Binding-site contacts:
Ligand atom C08 contacts residue CYS44 of chain 1.A at 4.4 Å (hydrophobic).
Ligand atom C02 contacts residue GLY143 of chain 1.A at 3.8 Å.
Ligand atom C03 contacts residue HIS41 of chain 1.A at 3.3 Å.
Ligand atom O17 contacts residue ASN142 of chain 1.A at 4.4 Å.
Ligand atom C06 contacts residue THR25 of chain 1.A at 4.3 Å.
Ligand atom C13 contacts residue GLY143 of chain 1.A at 3.6 Å.
Ligand atom C09 contacts residue THR25 of chain 1.A at 4.0 Å.
Ligand atom C07 contacts residue HIS41 of chain 1.A at 3.4 Å.
Ligand atom C18 contacts residue ASN142 of chain 1.A at 3.9 Å.
Ligand atom C09 contacts residue CYS44 of chain 1.A at 4.0 Å (hydrophobic).
Ligand atom O01 contacts residue SER144 of chain 1.A at 3.5 Å (h-bond).
Ligand atom C07 contacts residue LEU27 of chain 1.A at 3.9 Å (hydrophobic).
Ligand atom O01 contacts residue CYS145 of chain 1.A at 2.9 Å (h-bond).
Ligand atom O16 contacts residue THR26 of chain 1.A at 3.6 Å (h-bond).
Ligand atom O01 contacts residue GLY143 of chain 1.A at 2.8 Å (h-bond).
Ligand atom C14 contacts residue LEU27 of chain 1.A at 4.1 Å (hydrophobic).
Ligand atom C10 contacts residue MET49 of chain 1.A at 4.2 Å (hydrophobic).
Ligand atom C14 contacts residue GLY143 of chain 1.A at 3.9 Å.
Ligand atom C02 contacts residue CYS145 of chain 1.A at 2.8 Å (hydrophobic).
Ligand atom O16 contacts residue THR24 of chain 1.A at 4.2 Å.
Ligand atom C08 contacts residue THR25 of chain 1.A at 3.4 Å.
Ligand atom C13 contacts residue THR25 of chain 1.A at 4.4 Å.
Ligand atom C13 contacts residue THR26 of chain 1.A at 3.3 Å.
Ligand atom C06 contacts residue HIS41 of chain 1.A at 4.3 Å.
Ligand atom C03 contacts residue CYS145 of chain 1.A at 1.8 Å (hydrophobic).
Ligand atom C13 contacts residue LEU27 of chain 1.A at 3.9 Å (hydrophobic).
Ligand atom C12 contacts residue GLY143 of chain 1.A at 3.4 Å.
Ligand atom C07 contacts residue THR25 of chain 1.A at 3.5 Å.
Ligand atom C09 contacts residue HIS41 of chain 1.A at 3.7 Å.
Ligand atom C08 contacts residue HIS41 of chain 1.A at 3.2 Å.
Ligand atom C14 contacts residue THR26 of chain 1.A at 2.8 Å.
Ligand atom O01 contacts residue ASN142 of chain 1.A at 3.8 Å.
Ligand atom O01 contacts residue LEU141 of chain 1.A at 4.2 Å.
Ligand atom O16 contacts residue THR25 of chain 1.A at 3.5 Å.
Ligand atom S15 contacts residue THR26 of chain 1.A at 4.2 Å.
Ligand atom N05 contacts residue CYS145 of chain 1.A at 4.0 Å.
Ligand atom C03 contacts residue HIS164 of chain 1.A at 3.9 Å.
Ligand atom C09 contacts residue MET49 of chain 1.A at 4.0 Å (hydrophobic).
Ligand atom N05 contacts residue GLY143 of chain 1.A at 4.1 Å.
Ligand atom C12 contacts residue ASN142 of chain 1.A at 4.3 Å.

This protein binds this small molecule.
Small molecule (SMILES): CC(=O)N(c1ccccc1)[C@H]1C=CS(=O)(=O)C1

Sequence of chain 1.A:
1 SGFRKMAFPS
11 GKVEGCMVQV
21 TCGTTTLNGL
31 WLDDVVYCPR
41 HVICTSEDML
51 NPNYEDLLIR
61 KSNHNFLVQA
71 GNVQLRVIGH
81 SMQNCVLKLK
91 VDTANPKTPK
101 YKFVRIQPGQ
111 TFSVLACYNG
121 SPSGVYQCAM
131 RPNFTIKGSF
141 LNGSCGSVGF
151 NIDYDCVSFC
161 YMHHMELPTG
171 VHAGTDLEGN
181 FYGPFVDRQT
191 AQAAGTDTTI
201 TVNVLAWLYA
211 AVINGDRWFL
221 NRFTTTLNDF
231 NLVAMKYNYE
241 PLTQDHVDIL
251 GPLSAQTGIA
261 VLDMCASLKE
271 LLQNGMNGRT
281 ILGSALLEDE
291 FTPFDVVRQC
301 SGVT